Binding-site contacts:
Ligand atom C5 contacts residue ZN1 of chain 1.SA at 2.9 Å.
Ligand atom O6B contacts residue MET258 of chain 1.J at 3.2 Å.
Ligand atom C1 contacts residue ASP355 of chain 1.J at 3.8 Å.
Ligand atom C4 contacts residue ARG357 of chain 1.J at 3.6 Å.
Ligand atom O1 contacts residue TYR50 of chain 1.J at 2.7 Å (h-bond).
Ligand atom C4 contacts residue HIS28 of chain 1.J at 3.8 Å.
Ligand atom O6B contacts residue HIS28 of chain 1.J at 3.2 Å (h-bond).
Ligand atom O1 contacts residue TRP326 of chain 1.J at 3.8 Å.
Ligand atom O6B contacts residue ARG170 of chain 1.J at 2.9 Å (salt-bridge).
Ligand atom O5 contacts residue ZN1 of chain 1.SA at 2.0 Å.
Ligand atom C6 contacts residue MET258 of chain 1.J at 3.6 Å (hydrophobic).
Ligand atom O6A contacts residue MET258 of chain 1.J at 3.8 Å.
Ligand atom C3 contacts residue ARG357 of chain 1.J at 3.8 Å.
Ligand atom O5 contacts residue HIS26 of chain 1.J at 3.8 Å.
Ligand atom O3 contacts residue TRP326 of chain 1.J at 3.9 Å.
Ligand atom C2 contacts residue ASP355 of chain 1.J at 3.9 Å.
Ligand atom C6 contacts residue ARG170 of chain 1.J at 3.4 Å.
Ligand atom O5 contacts residue ASP355 of chain 1.J at 3.1 Å (salt-bridge).
Ligand atom C6 contacts residue ZN1 of chain 1.SA at 3.0 Å.
Ligand atom O2 contacts residue HIS49 of chain 1.J at 3.2 Å (h-bond).
Ligand atom C2 contacts residue ARG357 of chain 1.J at 3.8 Å.
Ligand atom O6A contacts residue ARG170 of chain 1.J at 2.7 Å (salt-bridge).
Ligand atom O1 contacts residue ASP355 of chain 1.J at 3.1 Å (salt-bridge).
Ligand atom O3 contacts residue HIS49 of chain 1.J at 2.9 Å (h-bond).
Ligand atom C3 contacts residue TRP326 of chain 1.J at 3.9 Å (hydrophobic).
Ligand atom O2 contacts residue ARG357 of chain 1.J at 2.6 Å (salt-bridge).
Ligand atom C4 contacts residue ZN1 of chain 1.SA at 3.5 Å.
Ligand atom O6A contacts residue TRP325 of chain 1.J at 3.7 Å.
Ligand atom C5 contacts residue TRP325 of chain 1.J at 3.5 Å (hydrophobic).
Ligand atom O6A contacts residue SER223 of chain 1.J at 3.6 Å.
Ligand atom O6B contacts residue ZN1 of chain 1.SA at 2.4 Å.
Ligand atom O4 contacts residue ARG357 of chain 1.J at 3.7 Å.
Ligand atom C1 contacts residue TYR50 of chain 1.J at 3.3 Å (hydrophobic).
Ligand atom O5 contacts residue TRP325 of chain 1.J at 2.8 Å (h-bond).
Ligand atom C1 contacts residue TRP326 of chain 1.J at 3.5 Å (hydrophobic).
Ligand atom O6B contacts residue HIS26 of chain 1.J at 3.4 Å (h-bond).
Ligand atom C6 contacts residue TRP325 of chain 1.J at 3.9 Å (hydrophobic).
Ligand atom O5 contacts residue HIS28 of chain 1.J at 3.6 Å (h-bond).
Ligand atom C2 contacts residue ZN1 of chain 1.SA at 3.9 Å.
Ligand atom O3 contacts residue ARG357 of chain 1.J at 3.1 Å (salt-bridge).

Sequence of chain 1.J:
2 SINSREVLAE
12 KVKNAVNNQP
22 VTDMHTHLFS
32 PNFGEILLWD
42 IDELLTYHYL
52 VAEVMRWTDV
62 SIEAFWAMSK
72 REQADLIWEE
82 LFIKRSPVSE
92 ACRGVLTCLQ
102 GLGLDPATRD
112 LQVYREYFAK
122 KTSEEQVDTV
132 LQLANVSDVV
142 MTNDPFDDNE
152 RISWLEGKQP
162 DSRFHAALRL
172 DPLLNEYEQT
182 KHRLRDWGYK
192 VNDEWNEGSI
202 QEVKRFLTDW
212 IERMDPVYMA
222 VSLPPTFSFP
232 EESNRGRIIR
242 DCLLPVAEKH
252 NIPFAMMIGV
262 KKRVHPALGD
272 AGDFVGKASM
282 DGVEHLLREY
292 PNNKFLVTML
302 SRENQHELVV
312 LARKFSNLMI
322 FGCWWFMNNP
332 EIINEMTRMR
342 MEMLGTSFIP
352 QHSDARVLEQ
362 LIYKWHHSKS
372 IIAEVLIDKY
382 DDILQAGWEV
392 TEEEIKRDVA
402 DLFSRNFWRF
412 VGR

The small molecule below binds the protein below.
Small molecule (SMILES): O=C[C@H](O)[C@@H](O)[C@H](O)[C@H](O)C(=O)O